Sequence of chain 1.A:
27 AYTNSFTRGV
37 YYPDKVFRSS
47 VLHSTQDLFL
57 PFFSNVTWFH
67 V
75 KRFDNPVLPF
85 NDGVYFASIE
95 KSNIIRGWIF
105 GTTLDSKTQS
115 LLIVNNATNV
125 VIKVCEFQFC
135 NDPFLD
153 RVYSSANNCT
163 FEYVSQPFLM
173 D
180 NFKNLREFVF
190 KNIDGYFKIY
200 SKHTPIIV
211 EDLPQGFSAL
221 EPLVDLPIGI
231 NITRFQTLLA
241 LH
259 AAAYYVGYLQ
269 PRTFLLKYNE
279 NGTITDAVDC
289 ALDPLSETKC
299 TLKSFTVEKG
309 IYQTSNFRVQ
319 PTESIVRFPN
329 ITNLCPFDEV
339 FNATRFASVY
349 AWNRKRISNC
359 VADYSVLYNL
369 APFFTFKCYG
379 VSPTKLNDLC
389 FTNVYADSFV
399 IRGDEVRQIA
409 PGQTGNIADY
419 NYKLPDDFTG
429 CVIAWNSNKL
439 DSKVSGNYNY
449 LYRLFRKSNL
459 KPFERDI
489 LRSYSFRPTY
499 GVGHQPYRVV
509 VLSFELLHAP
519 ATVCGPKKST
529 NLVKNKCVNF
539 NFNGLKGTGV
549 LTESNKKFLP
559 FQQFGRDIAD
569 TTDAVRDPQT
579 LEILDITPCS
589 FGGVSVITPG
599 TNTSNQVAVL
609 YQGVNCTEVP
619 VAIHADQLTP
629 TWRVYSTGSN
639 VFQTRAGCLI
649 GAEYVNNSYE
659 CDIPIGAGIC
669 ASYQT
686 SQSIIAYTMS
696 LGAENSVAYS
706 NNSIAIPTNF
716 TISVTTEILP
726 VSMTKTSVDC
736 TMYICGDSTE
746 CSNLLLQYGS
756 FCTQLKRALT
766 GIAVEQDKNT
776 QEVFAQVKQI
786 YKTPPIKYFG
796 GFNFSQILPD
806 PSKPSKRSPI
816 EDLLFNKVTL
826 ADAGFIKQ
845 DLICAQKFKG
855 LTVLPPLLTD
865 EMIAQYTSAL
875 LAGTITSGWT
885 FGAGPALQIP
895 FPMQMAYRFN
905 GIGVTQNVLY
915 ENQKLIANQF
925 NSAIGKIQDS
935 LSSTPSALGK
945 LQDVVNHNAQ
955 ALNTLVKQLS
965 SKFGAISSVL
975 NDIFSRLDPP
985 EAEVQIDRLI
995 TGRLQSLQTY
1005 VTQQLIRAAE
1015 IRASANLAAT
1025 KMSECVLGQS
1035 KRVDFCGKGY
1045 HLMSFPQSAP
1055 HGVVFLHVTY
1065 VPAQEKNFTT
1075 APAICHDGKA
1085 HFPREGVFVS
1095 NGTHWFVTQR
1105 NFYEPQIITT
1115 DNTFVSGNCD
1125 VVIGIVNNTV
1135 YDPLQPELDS

Binding-site contacts:
Ligand atom C4 contacts residue ASN279 of chain 1.A at 4.2 Å.
Ligand atom N2 contacts residue ASN279 of chain 1.A at 2.8 Å (h-bond).
Ligand atom C7 contacts residue ASN279 of chain 1.A at 4.1 Å.
Ligand atom C1 contacts residue ASN279 of chain 1.A at 1.4 Å.
Ligand atom C5 contacts residue ASN279 of chain 1.A at 3.6 Å.
Ligand atom O5 contacts residue ASN279 of chain 1.A at 2.4 Å (h-bond).
Ligand atom C8 contacts residue ASN279 of chain 1.A at 4.3 Å.
Ligand atom C8 contacts residue GLU278 of chain 1.A at 4.1 Å.
Ligand atom C3 contacts residue ASN279 of chain 1.A at 3.8 Å.
Ligand atom C2 contacts residue ASN279 of chain 1.A at 2.5 Å.

This protein binds this small molecule.
Small molecule (SMILES): CC(=O)N[C@@H]1[C@@H](O)[C@H](O)[C@@H](CO)O[C@H]1O